Sequence of chain 10.E:
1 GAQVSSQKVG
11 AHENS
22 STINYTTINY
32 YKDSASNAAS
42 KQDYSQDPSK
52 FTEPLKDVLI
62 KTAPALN

Binding-site contacts:
Ligand atom CG2 contacts residue ALA2 of chain 10.E at 4.0 Å (hydrophobic).
Ligand atom N contacts residue GLN3 of chain 10.E at 4.5 Å.
Ligand atom CG2 contacts residue VAL4 of chain 10.E at 3.4 Å (hydrophobic).
Ligand atom C contacts residue GLN3 of chain 10.E at 3.9 Å.
Ligand atom CA contacts residue GLN3 of chain 10.E at 4.5 Å.
Ligand atom O contacts residue ALA2 of chain 10.E at 4.0 Å.
Ligand atom CB contacts residue ALA2 of chain 10.E at 4.4 Å (hydrophobic).
Ligand atom CG1 contacts residue GLN3 of chain 10.E at 3.3 Å.
Ligand atom CA contacts residue ALA2 of chain 10.E at 3.9 Å (hydrophobic).
Ligand atom C contacts residue VAL4 of chain 10.E at 3.5 Å (hydrophobic).
Ligand atom CG1 contacts residue ALA2 of chain 10.E at 4.5 Å (hydrophobic).
Ligand atom OE1 contacts residue ASN25 of chain 10.E at 4.2 Å.
Ligand atom N contacts residue ALA2 of chain 10.E at 2.8 Å (h-bond).
Ligand atom CD contacts residue VAL4 of chain 10.E at 3.6 Å (hydrophobic).
Ligand atom OG contacts residue GLN3 of chain 10.E at 3.3 Å (h-bond).
Ligand atom C contacts residue VAL4 of chain 10.E at 4.0 Å (hydrophobic).
Ligand atom CB contacts residue GLN3 of chain 10.E at 3.7 Å.
Ligand atom CG contacts residue VAL4 of chain 10.E at 4.4 Å (hydrophobic).
Ligand atom OE2 contacts residue VAL4 of chain 10.E at 3.7 Å.
Ligand atom C contacts residue ALA2 of chain 10.E at 4.0 Å (hydrophobic).
Ligand atom N contacts residue VAL4 of chain 10.E at 4.3 Å.
Ligand atom CB contacts residue ALA2 of chain 10.E at 3.3 Å (hydrophobic).
Ligand atom N contacts residue VAL4 of chain 10.E at 3.1 Å (h-bond).
Ligand atom CG2 contacts residue GLN3 of chain 10.E at 3.5 Å.
Ligand atom CB contacts residue VAL4 of chain 10.E at 4.0 Å (hydrophobic).
Ligand atom C contacts residue ALA2 of chain 10.E at 3.5 Å (hydrophobic).
Ligand atom CA contacts residue VAL4 of chain 10.E at 3.3 Å (hydrophobic).
Ligand atom O contacts residue VAL4 of chain 10.E at 4.4 Å.
Ligand atom CG2 contacts residue SER5 of chain 10.E at 3.4 Å.
Ligand atom CA contacts residue VAL4 of chain 10.E at 4.1 Å (hydrophobic).
Ligand atom N contacts residue GLY1 of chain 10.E at 4.5 Å.
Ligand atom O contacts residue GLN3 of chain 10.E at 2.9 Å (h-bond).
Ligand atom CB contacts residue GLN3 of chain 10.E at 4.0 Å.
Ligand atom O contacts residue VAL4 of chain 10.E at 3.2 Å (h-bond).
Ligand atom OE1 contacts residue VAL4 of chain 10.E at 3.6 Å.
Ligand atom CB contacts residue VAL4 of chain 10.E at 4.4 Å (hydrophobic).
Ligand atom CA contacts residue ALA2 of chain 10.E at 3.3 Å (hydrophobic).

A protein and the small-molecule ligand that binds it are described below.
Small molecule (SMILES): CC[C@H](C)[C@H](N)C(=O)N[C@@H](CO)C(=O)N[C@@H](CCC(=O)O)C(=O)N[C@H](C=O)C(C)C